This protein binds this small molecule.
Small molecule (SMILES): OC[C@H]1O[C@H](O[C@H]2[C@H](O)[C@@H](O)[C@@H](O)O[C@@H]2CO)[C@H](O)[C@@H](O)[C@@H]1O

Binding-site contacts:
Ligand atom C2 contacts residue ASP294 of chain 1.B at 3.5 Å.
Ligand atom O3 contacts residue MET292 of chain 1.B at 2.5 Å (h-bond).
Ligand atom O4 contacts residue MET292 of chain 1.B at 3.6 Å (h-bond).
Ligand atom O3 contacts residue PRO291 of chain 1.B at 4.2 Å.
Ligand atom O3 contacts residue ASP294 of chain 1.B at 4.4 Å.
Ligand atom O2 contacts residue MET292 of chain 1.B at 4.4 Å.
Ligand atom O4 contacts residue ASP297 of chain 1.B at 4.3 Å.
Ligand atom C3 contacts residue TYR289 of chain 1.B at 3.8 Å (hydrophobic).
Ligand atom C3 contacts residue ASP294 of chain 1.B at 4.3 Å.
Ligand atom O4 contacts residue TYR289 of chain 1.B at 3.5 Å.
Ligand atom C5 contacts residue SER296 of chain 1.B at 4.1 Å.
Ligand atom O4 contacts residue ASP294 of chain 1.B at 4.4 Å.
Ligand atom C1 contacts residue ASP294 of chain 1.B at 3.1 Å.
Ligand atom O6 contacts residue ASP297 of chain 1.B at 2.9 Å (salt-bridge).
Ligand atom C2 contacts residue MET292 of chain 1.B at 4.3 Å (hydrophobic).
Ligand atom C6 contacts residue SER296 of chain 1.B at 3.7 Å.
Ligand atom C4 contacts residue MET292 of chain 1.B at 3.6 Å (hydrophobic).
Ligand atom O2 contacts residue TYR289 of chain 1.B at 4.5 Å.
Ligand atom C6 contacts residue TYR289 of chain 1.B at 3.8 Å (hydrophobic).
Ligand atom O3 contacts residue TYR289 of chain 1.B at 4.2 Å.
Ligand atom C5 contacts residue TYR289 of chain 1.B at 3.7 Å (hydrophobic).
Ligand atom O5 contacts residue SER296 of chain 1.B at 3.4 Å (h-bond).
Ligand atom O6 contacts residue SER296 of chain 1.B at 3.2 Å (h-bond).
Ligand atom O6 contacts residue ASP294 of chain 1.B at 4.5 Å.
Ligand atom O3 contacts residue PHE290 of chain 1.B at 4.0 Å.
Ligand atom C6 contacts residue ASP297 of chain 1.B at 4.2 Å.
Ligand atom C3 contacts residue MET292 of chain 1.B at 3.5 Å (hydrophobic).
Ligand atom O2 contacts residue ASP294 of chain 1.B at 4.4 Å.
Ligand atom C4 contacts residue ASP297 of chain 1.B at 4.3 Å.
Ligand atom O5 contacts residue ASP294 of chain 1.B at 3.0 Å (salt-bridge).
Ligand atom C5 contacts residue ASP294 of chain 1.B at 4.2 Å.
Ligand atom C4 contacts residue TYR289 of chain 1.B at 3.8 Å (hydrophobic).
Ligand atom C4 contacts residue ASP294 of chain 1.B at 3.9 Å.

Sequence of chain 1.B:
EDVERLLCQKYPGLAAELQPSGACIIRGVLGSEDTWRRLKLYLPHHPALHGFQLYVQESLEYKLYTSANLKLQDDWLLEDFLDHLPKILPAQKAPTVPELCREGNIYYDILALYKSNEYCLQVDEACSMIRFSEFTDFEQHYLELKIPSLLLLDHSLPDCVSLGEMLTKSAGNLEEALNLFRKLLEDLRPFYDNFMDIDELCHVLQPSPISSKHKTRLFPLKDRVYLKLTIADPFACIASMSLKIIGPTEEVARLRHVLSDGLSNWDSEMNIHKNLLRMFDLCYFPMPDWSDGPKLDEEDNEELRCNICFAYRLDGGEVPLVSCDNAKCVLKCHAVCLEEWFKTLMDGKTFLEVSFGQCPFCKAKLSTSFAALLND